Binding-site contacts:
Ligand atom O7 contacts residue ASN84 of chain 1.B at 3.5 Å (h-bond).
Ligand atom C7 contacts residue ASN84 of chain 1.B at 3.4 Å.
Ligand atom O5 contacts residue ASN84 of chain 1.B at 2.4 Å (h-bond).
Ligand atom C1 contacts residue LYS83 of chain 1.B at 4.0 Å.
Ligand atom O7 contacts residue LYS83 of chain 1.B at 3.2 Å.
Ligand atom O6 contacts residue TYR111 of chain 1.B at 4.4 Å.
Ligand atom C5 contacts residue TYR111 of chain 1.B at 4.2 Å (hydrophobic).
Ligand atom C8 contacts residue ASN84 of chain 1.B at 4.5 Å.
Ligand atom C8 contacts residue THR86 of chain 1.B at 4.4 Å.
Ligand atom C4 contacts residue ASN84 of chain 1.B at 4.2 Å.
Ligand atom C1 contacts residue ASN84 of chain 1.B at 1.4 Å.
Ligand atom C7 contacts residue LYS83 of chain 1.B at 4.3 Å.
Ligand atom N2 contacts residue ASN84 of chain 1.B at 2.8 Å (h-bond).
Ligand atom C5 contacts residue ASN84 of chain 1.B at 3.7 Å.
Ligand atom C5 contacts residue VAL87 of chain 1.B at 3.7 Å (hydrophobic).
Ligand atom C6 contacts residue TYR111 of chain 1.B at 3.5 Å (hydrophobic).
Ligand atom O6 contacts residue LYS83 of chain 1.B at 4.1 Å.
Ligand atom C3 contacts residue ASN84 of chain 1.B at 3.8 Å.
Ligand atom C2 contacts residue ASN84 of chain 1.B at 2.4 Å.
Ligand atom O5 contacts residue VAL87 of chain 1.B at 3.9 Å.
Ligand atom C2 contacts residue LYS83 of chain 1.B at 4.0 Å.
Ligand atom C1 contacts residue VAL87 of chain 1.B at 3.7 Å (hydrophobic).
Ligand atom O5 contacts residue LYS83 of chain 1.B at 3.7 Å.
Ligand atom O4 contacts residue TYR111 of chain 1.B at 3.9 Å.
Ligand atom O5 contacts residue VAL81 of chain 1.B at 4.1 Å.
Ligand atom C6 contacts residue VAL81 of chain 1.B at 4.3 Å (hydrophobic).
Ligand atom N2 contacts residue THR86 of chain 1.B at 4.5 Å.

Sequence of chain 1.B:
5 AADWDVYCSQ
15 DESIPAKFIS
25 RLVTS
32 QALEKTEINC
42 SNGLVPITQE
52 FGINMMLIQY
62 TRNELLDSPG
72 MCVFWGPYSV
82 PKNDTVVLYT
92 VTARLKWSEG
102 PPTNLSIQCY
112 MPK

This small molecule binds to this protein.
Small molecule (SMILES): CC(=O)N[C@@H]1[C@@H](O)[C@H](O)[C@@H](CO)O[C@H]1O